Sequence of chain 1.B:
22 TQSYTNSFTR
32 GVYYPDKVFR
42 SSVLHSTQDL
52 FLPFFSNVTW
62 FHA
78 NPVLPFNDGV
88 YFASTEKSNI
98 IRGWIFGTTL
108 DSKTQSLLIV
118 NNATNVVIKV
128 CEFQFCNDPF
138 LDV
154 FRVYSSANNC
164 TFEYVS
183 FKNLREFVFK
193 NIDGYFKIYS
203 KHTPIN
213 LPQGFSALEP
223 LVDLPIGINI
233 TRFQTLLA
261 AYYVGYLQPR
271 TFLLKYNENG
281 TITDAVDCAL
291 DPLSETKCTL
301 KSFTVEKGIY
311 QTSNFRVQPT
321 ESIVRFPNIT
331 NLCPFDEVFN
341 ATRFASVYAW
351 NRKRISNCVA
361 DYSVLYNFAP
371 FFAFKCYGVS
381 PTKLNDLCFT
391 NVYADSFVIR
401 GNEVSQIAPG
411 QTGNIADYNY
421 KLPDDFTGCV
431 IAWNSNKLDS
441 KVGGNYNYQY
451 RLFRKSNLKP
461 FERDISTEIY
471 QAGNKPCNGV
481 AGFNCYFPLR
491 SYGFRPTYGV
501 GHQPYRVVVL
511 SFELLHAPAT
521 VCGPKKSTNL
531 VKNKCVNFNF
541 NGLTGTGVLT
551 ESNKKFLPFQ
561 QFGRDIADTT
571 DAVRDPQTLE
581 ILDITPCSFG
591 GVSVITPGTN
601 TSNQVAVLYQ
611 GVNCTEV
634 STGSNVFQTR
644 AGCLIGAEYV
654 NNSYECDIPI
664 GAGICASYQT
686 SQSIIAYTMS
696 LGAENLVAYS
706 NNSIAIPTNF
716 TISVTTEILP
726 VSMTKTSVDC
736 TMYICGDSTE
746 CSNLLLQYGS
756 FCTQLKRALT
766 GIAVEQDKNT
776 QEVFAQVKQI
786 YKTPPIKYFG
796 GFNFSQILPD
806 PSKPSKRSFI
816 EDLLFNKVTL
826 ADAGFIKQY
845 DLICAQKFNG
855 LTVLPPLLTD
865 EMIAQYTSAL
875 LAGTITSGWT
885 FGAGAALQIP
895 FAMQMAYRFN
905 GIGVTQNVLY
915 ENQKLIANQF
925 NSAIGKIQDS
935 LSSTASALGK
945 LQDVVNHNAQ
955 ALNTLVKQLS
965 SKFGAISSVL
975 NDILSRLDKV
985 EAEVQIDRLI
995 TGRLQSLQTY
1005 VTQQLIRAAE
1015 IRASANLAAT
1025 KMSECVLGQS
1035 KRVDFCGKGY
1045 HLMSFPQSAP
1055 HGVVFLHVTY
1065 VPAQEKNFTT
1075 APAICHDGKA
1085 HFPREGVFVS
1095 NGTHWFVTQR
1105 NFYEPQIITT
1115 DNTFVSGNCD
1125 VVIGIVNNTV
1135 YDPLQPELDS

This small molecule binds to this protein.
Small molecule (SMILES): CC(=O)N[C@@H]1[C@@H](O)[C@H](O)[C@@H](CO)O[C@H]1O

Binding-site contacts:
Ligand atom C2 contacts residue ASN706 of chain 1.C at 2.5 Å.
Ligand atom O5 contacts residue ASN706 of chain 1.C at 2.4 Å (h-bond).
Ligand atom C1 contacts residue TYR793 of chain 1.B at 4.3 Å (hydrophobic).
Ligand atom C5 contacts residue ASN706 of chain 1.C at 3.6 Å.
Ligand atom C6 contacts residue TYR793 of chain 1.B at 4.2 Å (hydrophobic).
Ligand atom O6 contacts residue TYR793 of chain 1.B at 3.8 Å.
Ligand atom C3 contacts residue ASN706 of chain 1.C at 3.8 Å.
Ligand atom C7 contacts residue ASN706 of chain 1.C at 3.6 Å.
Ligand atom C1 contacts residue ASN706 of chain 1.C at 1.4 Å.
Ligand atom N2 contacts residue ASN706 of chain 1.C at 2.9 Å (h-bond).
Ligand atom O7 contacts residue ASN706 of chain 1.C at 3.9 Å.
Ligand atom C4 contacts residue ASN706 of chain 1.C at 4.2 Å.
Ligand atom C8 contacts residue ASN707 of chain 1.C at 4.4 Å.
Ligand atom O5 contacts residue TYR793 of chain 1.B at 3.6 Å.

Sequence of chain 1.C:
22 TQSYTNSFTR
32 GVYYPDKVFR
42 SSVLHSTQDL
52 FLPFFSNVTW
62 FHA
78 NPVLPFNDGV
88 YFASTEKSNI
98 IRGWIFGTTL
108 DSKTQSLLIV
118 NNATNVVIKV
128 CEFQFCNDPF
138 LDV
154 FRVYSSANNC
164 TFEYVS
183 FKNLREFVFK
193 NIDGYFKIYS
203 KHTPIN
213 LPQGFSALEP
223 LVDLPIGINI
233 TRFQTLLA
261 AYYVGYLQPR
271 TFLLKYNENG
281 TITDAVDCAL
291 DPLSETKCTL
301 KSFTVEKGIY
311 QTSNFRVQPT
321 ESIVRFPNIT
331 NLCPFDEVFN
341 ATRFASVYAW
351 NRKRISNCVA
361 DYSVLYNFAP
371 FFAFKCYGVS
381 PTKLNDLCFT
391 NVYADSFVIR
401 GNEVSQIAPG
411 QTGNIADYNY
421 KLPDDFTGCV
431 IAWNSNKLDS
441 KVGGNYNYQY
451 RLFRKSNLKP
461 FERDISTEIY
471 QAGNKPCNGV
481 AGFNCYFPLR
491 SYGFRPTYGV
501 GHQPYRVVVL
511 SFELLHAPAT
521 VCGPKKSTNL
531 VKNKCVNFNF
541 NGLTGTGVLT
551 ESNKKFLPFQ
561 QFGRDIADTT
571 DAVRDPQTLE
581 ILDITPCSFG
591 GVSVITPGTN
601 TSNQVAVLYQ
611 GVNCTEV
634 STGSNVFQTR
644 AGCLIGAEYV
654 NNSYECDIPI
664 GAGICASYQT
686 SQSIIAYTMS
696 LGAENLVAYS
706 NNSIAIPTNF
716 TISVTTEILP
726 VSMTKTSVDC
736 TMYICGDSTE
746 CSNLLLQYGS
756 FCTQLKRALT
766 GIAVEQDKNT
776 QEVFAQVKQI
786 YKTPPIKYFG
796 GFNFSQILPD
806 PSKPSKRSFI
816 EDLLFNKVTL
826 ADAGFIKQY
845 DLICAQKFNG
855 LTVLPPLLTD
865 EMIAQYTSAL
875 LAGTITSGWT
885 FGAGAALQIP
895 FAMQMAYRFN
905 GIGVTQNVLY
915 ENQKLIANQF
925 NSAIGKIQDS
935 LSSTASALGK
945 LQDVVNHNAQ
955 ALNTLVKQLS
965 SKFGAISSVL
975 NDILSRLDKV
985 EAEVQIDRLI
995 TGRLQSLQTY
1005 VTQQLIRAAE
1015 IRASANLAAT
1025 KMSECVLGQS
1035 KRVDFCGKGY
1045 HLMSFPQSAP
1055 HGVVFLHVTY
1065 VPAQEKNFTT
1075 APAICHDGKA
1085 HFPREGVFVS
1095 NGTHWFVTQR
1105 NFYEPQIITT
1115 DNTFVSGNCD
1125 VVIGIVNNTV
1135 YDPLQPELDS